A small-molecule ligand and the protein it binds are described below.
Small molecule (SMILES): CC(=O)N[C@@H]1[C@@H](O)[C@H](O)[C@@H](CO)O[C@H]1O

Binding-site contacts:
Ligand atom O7 contacts residue ASN180 of chain 1.C at 3.4 Å (h-bond).
Ligand atom C7 contacts residue ASN180 of chain 1.C at 3.4 Å.
Ligand atom N2 contacts residue ASN180 of chain 1.C at 2.9 Å (h-bond).
Ligand atom C5 contacts residue ASN180 of chain 1.C at 3.7 Å.
Ligand atom C1 contacts residue GLU195 of chain 1.C at 4.2 Å.
Ligand atom C2 contacts residue ASN180 of chain 1.C at 2.5 Å.
Ligand atom O5 contacts residue ASN180 of chain 1.C at 2.4 Å (h-bond).
Ligand atom N2 contacts residue GLU195 of chain 1.C at 3.4 Å.
Ligand atom C3 contacts residue ASN180 of chain 1.C at 3.8 Å.
Ligand atom C7 contacts residue GLU195 of chain 1.C at 4.2 Å.
Ligand atom C8 contacts residue GLU195 of chain 1.C at 4.1 Å.
Ligand atom O4 contacts residue LYS194 of chain 1.C at 4.1 Å.
Ligand atom C1 contacts residue LYS194 of chain 1.C at 4.2 Å.
Ligand atom C8 contacts residue ASN180 of chain 1.C at 4.5 Å.
Ligand atom O3 contacts residue GLU195 of chain 1.C at 4.1 Å.
Ligand atom C8 contacts residue TYR197 of chain 1.C at 4.2 Å (hydrophobic).
Ligand atom C3 contacts residue GLU195 of chain 1.C at 4.1 Å.
Ligand atom C2 contacts residue GLU195 of chain 1.C at 4.2 Å.
Ligand atom C3 contacts residue LYS194 of chain 1.C at 4.0 Å.
Ligand atom C4 contacts residue ASN180 of chain 1.C at 4.2 Å.
Ligand atom C4 contacts residue LYS194 of chain 1.C at 4.2 Å.
Ligand atom C5 contacts residue LYS194 of chain 1.C at 3.7 Å.
Ligand atom C1 contacts residue ASN180 of chain 1.C at 1.4 Å.
Ligand atom O5 contacts residue LYS194 of chain 1.C at 4.4 Å.

Sequence of chain 1.C:
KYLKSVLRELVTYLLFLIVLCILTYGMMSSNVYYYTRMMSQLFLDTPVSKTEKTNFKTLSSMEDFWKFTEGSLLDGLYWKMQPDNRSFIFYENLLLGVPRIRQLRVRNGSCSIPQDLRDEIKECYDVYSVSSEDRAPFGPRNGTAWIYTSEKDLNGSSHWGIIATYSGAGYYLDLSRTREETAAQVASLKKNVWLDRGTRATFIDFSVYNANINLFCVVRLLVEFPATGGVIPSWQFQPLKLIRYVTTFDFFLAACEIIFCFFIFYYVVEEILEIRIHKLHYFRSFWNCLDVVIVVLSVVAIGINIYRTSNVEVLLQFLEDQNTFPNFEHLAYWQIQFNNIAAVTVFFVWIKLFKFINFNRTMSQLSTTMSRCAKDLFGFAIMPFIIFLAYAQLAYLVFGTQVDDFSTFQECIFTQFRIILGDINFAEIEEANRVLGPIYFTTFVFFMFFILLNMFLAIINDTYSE